This protein binds this small molecule.
Small molecule (SMILES): Cc1ccc(-n2nc(C(C)(C)C)cc2NC(=O)N[C@H]2CC[C@H](Oc3ccc4nnc(C(C)C)n4c3)c3ccccc32)cc1

Binding-site contacts:
Ligand atom C22 contacts residue LEU106 of chain 1.A at 3.7 Å (hydrophobic).
Ligand atom C32 contacts residue THR108 of chain 1.A at 3.5 Å.
Ligand atom C33 contacts residue THR108 of chain 1.A at 3.5 Å.
Ligand atom C14 contacts residue ASP170 of chain 1.A at 3.1 Å.
Ligand atom C30 contacts residue ALA113 of chain 1.A at 3.5 Å (hydrophobic).
Ligand atom O1 contacts residue LEU169 of chain 1.A at 3.3 Å.
Ligand atom C21 contacts residue ILE86 of chain 1.A at 3.2 Å (hydrophobic).
Ligand atom C23 contacts residue LEU106 of chain 1.A at 3.5 Å (hydrophobic).
Ligand atom N3 contacts residue GLU73 of chain 1.A at 2.9 Å (salt-bridge).
Ligand atom C32 contacts residue ALA53 of chain 1.A at 3.7 Å (hydrophobic).
Ligand atom C23 contacts residue LYS55 of chain 1.A at 3.5 Å.
Ligand atom C23 contacts residue ALA53 of chain 1.A at 3.6 Å (hydrophobic).
Ligand atom C14 contacts residue GLU73 of chain 1.A at 3.3 Å.
Ligand atom C23 contacts residue THR108 of chain 1.A at 3.6 Å.
Ligand atom N3 contacts residue ASP170 of chain 1.A at 3.6 Å.
Ligand atom C4 contacts residue ASP170 of chain 1.A at 3.4 Å.
Ligand atom C7 contacts residue GLU73 of chain 1.A at 3.6 Å.
Ligand atom C13 contacts residue MET80 of chain 1.A at 3.7 Å (hydrophobic).
Ligand atom N6 contacts residue MET111 of chain 1.A at 3.3 Å (h-bond).
Ligand atom C contacts residue ASP170 of chain 1.A at 3.7 Å.
Ligand atom O1 contacts residue ILE86 of chain 1.A at 3.5 Å.
Ligand atom C32 contacts residue HIS109 of chain 1.A at 3.6 Å.
Ligand atom C6 contacts residue GLU73 of chain 1.A at 3.7 Å.
Ligand atom C24 contacts residue LYS55 of chain 1.A at 3.6 Å.
Ligand atom C8 contacts residue LEU76 of chain 1.A at 3.7 Å (hydrophobic).
Ligand atom C33 contacts residue ALA53 of chain 1.A at 3.6 Å (hydrophobic).
Ligand atom C30 contacts residue GLY112 of chain 1.A at 3.3 Å.
Ligand atom N6 contacts residue GLY112 of chain 1.A at 3.1 Å (h-bond).
Ligand atom C16 contacts residue ASP170 of chain 1.A at 3.5 Å.
Ligand atom C1 contacts residue ASP170 of chain 1.A at 3.6 Å.
Ligand atom C20 contacts residue ILE86 of chain 1.A at 3.4 Å (hydrophobic).
Ligand atom N5 contacts residue MET111 of chain 1.A at 2.9 Å (h-bond).
Ligand atom N2 contacts residue ASP170 of chain 1.A at 3.2 Å (salt-bridge).
Ligand atom N2 contacts residue GLU73 of chain 1.A at 2.8 Å (salt-bridge).
Ligand atom C15 contacts residue ILE86 of chain 1.A at 3.5 Å (hydrophobic).
Ligand atom C4 contacts residue GLU73 of chain 1.A at 3.3 Å.
Ligand atom C5 contacts residue GLU73 of chain 1.A at 3.7 Å.
Ligand atom N1 contacts residue ASP170 of chain 1.A at 3.6 Å.
Ligand atom O1 contacts residue ASP170 of chain 1.A at 2.9 Å (salt-bridge).
Ligand atom C22 contacts residue THR108 of chain 1.A at 3.7 Å.

Sequence of chain 1.A:
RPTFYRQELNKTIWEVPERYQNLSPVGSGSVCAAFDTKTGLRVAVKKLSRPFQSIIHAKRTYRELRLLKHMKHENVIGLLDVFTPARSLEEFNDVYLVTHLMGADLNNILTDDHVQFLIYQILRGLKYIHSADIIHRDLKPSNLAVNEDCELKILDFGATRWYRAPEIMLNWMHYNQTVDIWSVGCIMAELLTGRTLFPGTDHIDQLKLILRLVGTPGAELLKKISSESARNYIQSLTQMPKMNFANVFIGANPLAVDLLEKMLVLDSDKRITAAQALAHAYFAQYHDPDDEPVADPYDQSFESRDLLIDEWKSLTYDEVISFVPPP